A small-molecule ligand and the protein it binds are described below.
Small molecule (SMILES): CC(=O)N[C@@H]1[C@@H](O)[C@H](O)[C@@H](CO)O[C@H]1O

Binding-site contacts:
Ligand atom O6 contacts residue ASN590 of chain 1.C at 4.3 Å.
Ligand atom C7 contacts residue ASN590 of chain 1.C at 4.0 Å.
Ligand atom N2 contacts residue ASN590 of chain 1.C at 3.6 Å.
Ligand atom O6 contacts residue THR591 of chain 1.C at 4.2 Å.
Ligand atom C6 contacts residue THR591 of chain 1.C at 4.4 Å.
Ligand atom C2 contacts residue ASN590 of chain 1.C at 2.5 Å.
Ligand atom C5 contacts residue ASN590 of chain 1.C at 2.9 Å.
Ligand atom O5 contacts residue ASN590 of chain 1.C at 2.4 Å (h-bond).
Ligand atom C6 contacts residue ASN590 of chain 1.C at 3.0 Å.
Ligand atom C3 contacts residue ASN590 of chain 1.C at 3.3 Å.
Ligand atom C4 contacts residue ASN590 of chain 1.C at 3.1 Å.
Ligand atom O3 contacts residue ASN590 of chain 1.C at 4.3 Å.
Ligand atom O7 contacts residue ASN590 of chain 1.C at 3.6 Å.
Ligand atom C1 contacts residue ASN590 of chain 1.C at 1.4 Å.
Ligand atom O4 contacts residue ASN590 of chain 1.C at 4.5 Å.

Sequence of chain 1.C:
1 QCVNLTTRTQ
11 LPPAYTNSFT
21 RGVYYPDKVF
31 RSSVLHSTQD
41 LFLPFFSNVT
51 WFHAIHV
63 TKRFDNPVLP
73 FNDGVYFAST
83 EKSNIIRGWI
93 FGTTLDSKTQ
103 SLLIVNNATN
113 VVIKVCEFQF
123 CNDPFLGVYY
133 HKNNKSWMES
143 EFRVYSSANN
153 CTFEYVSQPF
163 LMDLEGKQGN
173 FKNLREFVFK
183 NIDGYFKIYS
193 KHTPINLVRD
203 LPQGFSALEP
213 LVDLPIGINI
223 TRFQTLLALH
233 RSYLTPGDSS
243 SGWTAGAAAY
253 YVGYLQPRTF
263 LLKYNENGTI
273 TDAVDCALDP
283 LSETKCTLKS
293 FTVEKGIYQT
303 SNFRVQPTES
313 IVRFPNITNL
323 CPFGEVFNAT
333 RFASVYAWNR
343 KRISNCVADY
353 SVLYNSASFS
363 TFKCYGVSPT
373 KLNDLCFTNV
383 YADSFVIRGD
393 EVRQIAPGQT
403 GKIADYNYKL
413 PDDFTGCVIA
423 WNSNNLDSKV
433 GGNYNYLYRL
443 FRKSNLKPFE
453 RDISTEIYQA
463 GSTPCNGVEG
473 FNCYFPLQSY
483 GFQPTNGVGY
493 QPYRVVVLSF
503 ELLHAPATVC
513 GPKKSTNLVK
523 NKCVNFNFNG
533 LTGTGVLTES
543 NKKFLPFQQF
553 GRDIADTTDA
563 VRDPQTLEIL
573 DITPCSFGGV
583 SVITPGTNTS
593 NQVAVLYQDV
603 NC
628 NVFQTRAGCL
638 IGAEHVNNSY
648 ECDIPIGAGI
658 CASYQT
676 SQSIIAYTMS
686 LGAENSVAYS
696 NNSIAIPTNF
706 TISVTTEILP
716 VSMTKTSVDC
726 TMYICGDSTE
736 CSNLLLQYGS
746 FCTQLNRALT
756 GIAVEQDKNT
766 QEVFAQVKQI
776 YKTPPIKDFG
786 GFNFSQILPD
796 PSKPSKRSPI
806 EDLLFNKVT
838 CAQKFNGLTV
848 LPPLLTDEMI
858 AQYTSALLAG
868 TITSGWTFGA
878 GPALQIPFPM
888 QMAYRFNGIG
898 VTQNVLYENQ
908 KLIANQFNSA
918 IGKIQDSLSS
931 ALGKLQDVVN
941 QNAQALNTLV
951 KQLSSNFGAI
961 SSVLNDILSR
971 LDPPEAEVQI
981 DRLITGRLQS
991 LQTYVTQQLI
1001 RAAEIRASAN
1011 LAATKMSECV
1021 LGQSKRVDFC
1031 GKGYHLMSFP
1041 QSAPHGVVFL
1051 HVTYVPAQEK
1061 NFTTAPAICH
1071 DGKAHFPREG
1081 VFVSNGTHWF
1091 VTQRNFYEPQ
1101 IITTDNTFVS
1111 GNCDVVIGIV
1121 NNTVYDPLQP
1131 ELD